Binding-site contacts:
Ligand atom C6 contacts residue GLY170 of chain 1.A at 4.2 Å.
Ligand atom CAB contacts residue LEU241 of chain 1.A at 3.9 Å (hydrophobic).
Ligand atom C8 contacts residue THR98 of chain 1.A at 3.5 Å.
Ligand atom C7 contacts residue THR98 of chain 1.A at 4.2 Å.
Ligand atom C9 contacts residue TYR46 of chain 1.A at 4.0 Å (hydrophobic).
Ligand atom CAA contacts residue TYR46 of chain 1.A at 3.2 Å (hydrophobic).
Ligand atom OC3 contacts residue SER169 of chain 1.A at 2.9 Å (h-bond).
Ligand atom OC3 contacts residue GLY170 of chain 1.A at 3.9 Å.
Ligand atom O2P contacts residue SER169 of chain 1.A at 2.5 Å (h-bond).
Ligand atom C8 contacts residue TYR46 of chain 1.A at 4.2 Å (hydrophobic).
Ligand atom O1P contacts residue SER169 of chain 1.A at 2.6 Å (h-bond).
Ligand atom CAC contacts residue ILE207 of chain 1.A at 3.8 Å (hydrophobic).
Ligand atom OC3 contacts residue TYR199 of chain 1.A at 4.4 Å.
Ligand atom OC9 contacts residue ALA99 of chain 1.A at 3.6 Å (h-bond).
Ligand atom CAA contacts residue MET234 of chain 1.A at 3.6 Å (hydrophobic).
Ligand atom C7 contacts residue LEU50 of chain 1.A at 4.3 Å (hydrophobic).
Ligand atom CAA contacts residue LEU50 of chain 1.A at 3.6 Å (hydrophobic).
Ligand atom P1 contacts residue SER169 of chain 1.A at 1.6 Å.
Ligand atom C7 contacts residue ALA238 of chain 1.A at 4.2 Å (hydrophobic).
Ligand atom O2P contacts residue HIS289 of chain 1.A at 2.7 Å (h-bond).
Ligand atom OC3 contacts residue ILE207 of chain 1.A at 4.3 Å.
Ligand atom CAB contacts residue THR98 of chain 1.A at 3.3 Å.
Ligand atom O1P contacts residue GLY170 of chain 1.A at 2.8 Å (h-bond).
Ligand atom OC9 contacts residue THR98 of chain 1.A at 2.9 Å (h-bond).
Ligand atom C8 contacts residue MET234 of chain 1.A at 4.2 Å (hydrophobic).
Ligand atom C6 contacts residue THR98 of chain 1.A at 3.8 Å.
Ligand atom P1 contacts residue GLY170 of chain 1.A at 3.5 Å.
Ligand atom C2 contacts residue HIS289 of chain 1.A at 4.2 Å.
Ligand atom P1 contacts residue HIS289 of chain 1.A at 3.4 Å.
Ligand atom CAB contacts residue GLY170 of chain 1.A at 4.1 Å.
Ligand atom C9 contacts residue THR98 of chain 1.A at 3.7 Å.
Ligand atom C3 contacts residue SER169 of chain 1.A at 3.2 Å.
Ligand atom OC9 contacts residue MET234 of chain 1.A at 4.3 Å.
Ligand atom C2 contacts residue SER169 of chain 1.A at 2.9 Å.
Ligand atom C3 contacts residue GLY170 of chain 1.A at 4.2 Å.
Ligand atom CAC contacts residue GLN204 of chain 1.A at 3.7 Å.
Ligand atom CAB contacts residue ALA238 of chain 1.A at 4.1 Å (hydrophobic).
Ligand atom O1P contacts residue THR98 of chain 1.A at 4.3 Å.
Ligand atom CAC contacts residue TYR199 of chain 1.A at 4.1 Å (hydrophobic).
Ligand atom C2 contacts residue GLY170 of chain 1.A at 4.5 Å.

A protein and the small-molecule ligand that binds it are described below.
Small molecule (SMILES): C[C@@H](CO)C[C@H](C)[C@H](O)[C@@H](C)C(=O)C[PH](=O)O

Sequence of chain 1.A:
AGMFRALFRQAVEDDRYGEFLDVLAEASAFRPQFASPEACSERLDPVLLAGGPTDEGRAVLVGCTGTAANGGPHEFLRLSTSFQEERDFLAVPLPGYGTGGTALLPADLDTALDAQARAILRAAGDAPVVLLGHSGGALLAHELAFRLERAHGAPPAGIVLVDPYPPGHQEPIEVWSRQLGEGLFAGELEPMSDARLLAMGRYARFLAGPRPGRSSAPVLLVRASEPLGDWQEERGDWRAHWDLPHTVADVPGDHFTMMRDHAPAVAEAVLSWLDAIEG